Sequence of chain 1.A:
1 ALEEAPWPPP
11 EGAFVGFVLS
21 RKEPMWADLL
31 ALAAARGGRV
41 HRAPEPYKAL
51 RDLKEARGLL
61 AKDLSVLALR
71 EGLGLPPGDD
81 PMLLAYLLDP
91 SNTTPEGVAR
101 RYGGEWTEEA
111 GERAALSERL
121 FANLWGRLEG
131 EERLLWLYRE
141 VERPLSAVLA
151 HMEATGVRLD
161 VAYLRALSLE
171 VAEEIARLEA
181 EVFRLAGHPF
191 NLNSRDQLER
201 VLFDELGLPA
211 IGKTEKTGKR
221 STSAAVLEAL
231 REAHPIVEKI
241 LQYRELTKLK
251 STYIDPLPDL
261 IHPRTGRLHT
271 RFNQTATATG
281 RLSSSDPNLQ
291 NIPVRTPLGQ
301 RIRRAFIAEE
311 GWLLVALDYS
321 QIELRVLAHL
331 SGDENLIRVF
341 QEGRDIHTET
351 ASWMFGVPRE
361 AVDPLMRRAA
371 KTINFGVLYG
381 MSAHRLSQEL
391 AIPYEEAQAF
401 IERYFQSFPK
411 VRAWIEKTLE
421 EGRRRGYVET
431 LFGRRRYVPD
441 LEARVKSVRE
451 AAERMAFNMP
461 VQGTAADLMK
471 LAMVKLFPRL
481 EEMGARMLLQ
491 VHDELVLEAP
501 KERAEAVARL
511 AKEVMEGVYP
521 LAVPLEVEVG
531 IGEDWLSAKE

A small-molecule ligand and the protein it binds are described below.
Small molecule (SMILES): O=c1[nH]c(=O)n([C@H]2C[C@H](O)[C@@H](COP(=O)(O)OP(=O)(O)OP(=O)(O)O)O2)cc1-c1cc2ccccc2o1

Binding-site contacts:
Ligand atom O10 contacts residue LYS371 of chain 1.A at 2.6 Å (salt-bridge).
Ligand atom O4 contacts residue LYS371 of chain 1.A at 2.9 Å (salt-bridge).
Ligand atom P2 contacts residue MG1 of chain 1.D at 3.4 Å.
Ligand atom P contacts residue MG1 of chain 1.E at 3.5 Å.
Ligand atom O3 contacts residue MG1 of chain 1.E at 2.3 Å.
Ligand atom O6 contacts residue ASP493 of chain 1.A at 3.1 Å (salt-bridge).
Ligand atom O3 contacts residue ASP318 of chain 1.A at 3.2 Å (salt-bridge).
Ligand atom O9 contacts residue MG1 of chain 1.D at 2.1 Å.
Ligand atom O7 contacts residue GLN321 of chain 1.A at 3.1 Å.
Ligand atom O contacts residue PHE375 of chain 1.A at 3.3 Å.
Ligand atom C15 contacts residue ARG368 of chain 1.A at 3.5 Å.
Ligand atom O8 contacts residue HIS347 of chain 1.A at 3.4 Å.
Ligand atom O7 contacts residue PHE375 of chain 1.A at 3.1 Å.
Ligand atom P contacts residue MG1 of chain 1.D at 3.4 Å.
Ligand atom O10 contacts residue ARG367 of chain 1.A at 2.8 Å (salt-bridge).
Ligand atom O5 contacts residue LYS371 of chain 1.A at 3.5 Å (salt-bridge).
Ligand atom O9 contacts residue ASP318 of chain 1.A at 2.9 Å (salt-bridge).
Ligand atom O8 contacts residue GLN321 of chain 1.A at 3.3 Å (h-bond).
Ligand atom O3 contacts residue MG1 of chain 1.D at 2.2 Å.
Ligand atom O5 contacts residue MG1 of chain 1.D at 3.5 Å.
Ligand atom O6 contacts residue ILE322 of chain 1.A at 3.1 Å (h-bond).
Ligand atom O6 contacts residue TYR319 of chain 1.A at 3.1 Å (h-bond).
Ligand atom O contacts residue GLU323 of chain 1.A at 3.2 Å (salt-bridge).
Ligand atom C1 contacts residue PHE375 of chain 1.A at 3.5 Å (hydrophobic).
Ligand atom C1 contacts residue GLU323 of chain 1.A at 3.3 Å.
Ligand atom O6 contacts residue GLN321 of chain 1.A at 3.2 Å (h-bond).
Ligand atom O11 contacts residue GLN321 of chain 1.A at 3.2 Å (h-bond).
Ligand atom O6 contacts residue MG1 of chain 1.D at 2.1 Å.
Ligand atom P1 contacts residue MG1 of chain 1.D at 3.2 Å.
Ligand atom C contacts residue PHE375 of chain 1.A at 3.4 Å (hydrophobic).
Ligand atom C16 contacts residue ARG295 of chain 1.A at 3.4 Å.
Ligand atom C4 contacts residue ASP493 of chain 1.A at 3.5 Å.
Ligand atom P2 contacts residue ARG367 of chain 1.A at 3.5 Å.
Ligand atom O11 contacts residue ARG367 of chain 1.A at 2.8 Å (salt-bridge).
Ligand atom C10 contacts residue THR372 of chain 1.A at 3.4 Å.
Ligand atom O7 contacts residue ILE322 of chain 1.A at 3.4 Å (h-bond).
Ligand atom O contacts residue ILE322 of chain 1.A at 3.2 Å.
Ligand atom O7 contacts residue HIS347 of chain 1.A at 3.1 Å (h-bond).
Ligand atom O9 contacts residue TYR319 of chain 1.A at 3.2 Å (h-bond).
Ligand atom O3 contacts residue ASP493 of chain 1.A at 2.9 Å (salt-bridge).